Binding-site contacts:
Ligand atom N4 contacts residue TRP193 of chain 1.A at 3.7 Å.
Ligand atom C7 contacts residue GLY194 of chain 1.A at 3.6 Å.
Ligand atom C8 contacts residue SER192 of chain 1.A at 3.8 Å.
Ligand atom C9 contacts residue SER177 of chain 1.A at 3.7 Å.
Ligand atom C9 contacts residue TRP193 of chain 1.A at 3.9 Å (hydrophobic).
Ligand atom C7 contacts residue GLN174 of chain 1.A at 3.4 Å.
Ligand atom C6 contacts residue GLY196 of chain 1.A at 3.6 Å.
Ligand atom N5 contacts residue CYS197 of chain 1.A at 3.6 Å.
Ligand atom C10 contacts residue SER192 of chain 1.A at 3.7 Å.
Ligand atom C3 contacts residue GLY196 of chain 1.A at 3.8 Å.
Ligand atom C1 contacts residue TRP193 of chain 1.A at 4.0 Å (hydrophobic).
Ligand atom C7 contacts residue TRP193 of chain 1.A at 3.7 Å (hydrophobic).
Ligand atom C8 contacts residue GLN174 of chain 1.A at 3.6 Å.
Ligand atom N5 contacts residue SER172 of chain 1.A at 3.2 Å (h-bond).
Ligand atom C13 contacts residue GLN174 of chain 1.A at 3.5 Å.
Ligand atom C9 contacts residue CYS173 of chain 1.A at 4.0 Å (hydrophobic).
Ligand atom N5 contacts residue GLY196 of chain 1.A at 2.7 Å (h-bond).
Ligand atom N4 contacts residue ASP171 of chain 1.A at 2.8 Å (salt-bridge).
Ligand atom C3 contacts residue TRP193 of chain 1.A at 3.8 Å (hydrophobic).
Ligand atom C11 contacts residue GLN174 of chain 1.A at 3.1 Å.
Ligand atom C1 contacts residue SER172 of chain 1.A at 3.8 Å.
Ligand atom C6 contacts residue GLY194 of chain 1.A at 3.2 Å.
Ligand atom C10 contacts residue GLN174 of chain 1.A at 3.4 Å.
Ligand atom C10 contacts residue SER177 of chain 1.A at 3.6 Å.
Ligand atom N4 contacts residue SER172 of chain 1.A at 2.8 Å (h-bond).
Ligand atom C6 contacts residue TRP193 of chain 1.A at 3.5 Å (hydrophobic).
Ligand atom N4 contacts residue GLY204 of chain 1.A at 3.4 Å.
Ligand atom N5 contacts residue ASP171 of chain 1.A at 2.7 Å (salt-bridge).
Ligand atom C12 contacts residue GLN174 of chain 1.A at 3.7 Å.
Ligand atom C3 contacts residue ASP171 of chain 1.A at 3.5 Å.
Ligand atom C2 contacts residue GLY194 of chain 1.A at 3.8 Å.
Ligand atom C3 contacts residue SER172 of chain 1.A at 3.2 Å.
Ligand atom C9 contacts residue SER192 of chain 1.A at 3.9 Å.
Ligand atom C2 contacts residue SER172 of chain 1.A at 4.0 Å.
Ligand atom C9 contacts residue VAL191 of chain 1.A at 4.0 Å (hydrophobic).
Ligand atom N19 contacts residue GLN174 of chain 1.A at 3.1 Å (h-bond).
Ligand atom N19 contacts residue GLY194 of chain 1.A at 3.9 Å.
Ligand atom C1 contacts residue VAL191 of chain 1.A at 3.9 Å (hydrophobic).
Ligand atom C8 contacts residue TRP193 of chain 1.A at 3.6 Å (hydrophobic).
Ligand atom C2 contacts residue TRP193 of chain 1.A at 3.6 Å (hydrophobic).

Sequence of chain 1.A:
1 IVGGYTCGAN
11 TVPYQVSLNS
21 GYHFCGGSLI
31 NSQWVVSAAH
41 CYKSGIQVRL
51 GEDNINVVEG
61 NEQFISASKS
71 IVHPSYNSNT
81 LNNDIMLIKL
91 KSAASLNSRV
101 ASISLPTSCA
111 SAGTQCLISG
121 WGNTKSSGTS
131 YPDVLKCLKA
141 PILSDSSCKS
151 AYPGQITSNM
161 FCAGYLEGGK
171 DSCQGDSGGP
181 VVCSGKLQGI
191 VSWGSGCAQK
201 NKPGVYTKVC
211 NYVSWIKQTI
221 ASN

This small molecule binds to this protein.
Small molecule (SMILES): [H]/N=C(/N)c1ccc2cc(-c3ccccc3C)[nH]c2c1